Binding-site contacts:
Ligand atom C2 contacts residue ASN603 of chain 1.A at 2.6 Å.
Ligand atom O6 contacts residue THR307 of chain 1.A at 3.4 Å (h-bond).
Ligand atom C1 contacts residue ASN603 of chain 1.A at 1.4 Å.
Ligand atom O7 contacts residue ASN603 of chain 1.A at 3.7 Å.
Ligand atom C3 contacts residue ASN603 of chain 1.A at 3.8 Å.
Ligand atom O6 contacts residue VAL308 of chain 1.A at 3.3 Å (h-bond).
Ligand atom C5 contacts residue GLY601 of chain 1.A at 4.0 Å.
Ligand atom C6 contacts residue GLU309 of chain 1.A at 3.2 Å.
Ligand atom O5 contacts residue ASN603 of chain 1.A at 2.4 Å (h-bond).
Ligand atom O6 contacts residue GLU309 of chain 1.A at 3.8 Å.
Ligand atom O6 contacts residue THR602 of chain 1.A at 4.2 Å.
Ligand atom C5 contacts residue ASN603 of chain 1.A at 3.6 Å.
Ligand atom O4 contacts residue LYS310 of chain 1.A at 4.3 Å.
Ligand atom C7 contacts residue ASN603 of chain 1.A at 3.5 Å.
Ligand atom N2 contacts residue ASN603 of chain 1.A at 3.0 Å (h-bond).
Ligand atom C6 contacts residue VAL308 of chain 1.A at 3.8 Å (hydrophobic).
Ligand atom N2 contacts residue THR604 of chain 1.A at 4.4 Å.
Ligand atom C4 contacts residue ASN603 of chain 1.A at 4.3 Å.

A small-molecule ligand and the protein it binds are described below.
Small molecule (SMILES): CC(=O)N[C@@H]1[C@@H](O)[C@H](O)[C@@H](CO)O[C@H]1O

Sequence of chain 1.A:
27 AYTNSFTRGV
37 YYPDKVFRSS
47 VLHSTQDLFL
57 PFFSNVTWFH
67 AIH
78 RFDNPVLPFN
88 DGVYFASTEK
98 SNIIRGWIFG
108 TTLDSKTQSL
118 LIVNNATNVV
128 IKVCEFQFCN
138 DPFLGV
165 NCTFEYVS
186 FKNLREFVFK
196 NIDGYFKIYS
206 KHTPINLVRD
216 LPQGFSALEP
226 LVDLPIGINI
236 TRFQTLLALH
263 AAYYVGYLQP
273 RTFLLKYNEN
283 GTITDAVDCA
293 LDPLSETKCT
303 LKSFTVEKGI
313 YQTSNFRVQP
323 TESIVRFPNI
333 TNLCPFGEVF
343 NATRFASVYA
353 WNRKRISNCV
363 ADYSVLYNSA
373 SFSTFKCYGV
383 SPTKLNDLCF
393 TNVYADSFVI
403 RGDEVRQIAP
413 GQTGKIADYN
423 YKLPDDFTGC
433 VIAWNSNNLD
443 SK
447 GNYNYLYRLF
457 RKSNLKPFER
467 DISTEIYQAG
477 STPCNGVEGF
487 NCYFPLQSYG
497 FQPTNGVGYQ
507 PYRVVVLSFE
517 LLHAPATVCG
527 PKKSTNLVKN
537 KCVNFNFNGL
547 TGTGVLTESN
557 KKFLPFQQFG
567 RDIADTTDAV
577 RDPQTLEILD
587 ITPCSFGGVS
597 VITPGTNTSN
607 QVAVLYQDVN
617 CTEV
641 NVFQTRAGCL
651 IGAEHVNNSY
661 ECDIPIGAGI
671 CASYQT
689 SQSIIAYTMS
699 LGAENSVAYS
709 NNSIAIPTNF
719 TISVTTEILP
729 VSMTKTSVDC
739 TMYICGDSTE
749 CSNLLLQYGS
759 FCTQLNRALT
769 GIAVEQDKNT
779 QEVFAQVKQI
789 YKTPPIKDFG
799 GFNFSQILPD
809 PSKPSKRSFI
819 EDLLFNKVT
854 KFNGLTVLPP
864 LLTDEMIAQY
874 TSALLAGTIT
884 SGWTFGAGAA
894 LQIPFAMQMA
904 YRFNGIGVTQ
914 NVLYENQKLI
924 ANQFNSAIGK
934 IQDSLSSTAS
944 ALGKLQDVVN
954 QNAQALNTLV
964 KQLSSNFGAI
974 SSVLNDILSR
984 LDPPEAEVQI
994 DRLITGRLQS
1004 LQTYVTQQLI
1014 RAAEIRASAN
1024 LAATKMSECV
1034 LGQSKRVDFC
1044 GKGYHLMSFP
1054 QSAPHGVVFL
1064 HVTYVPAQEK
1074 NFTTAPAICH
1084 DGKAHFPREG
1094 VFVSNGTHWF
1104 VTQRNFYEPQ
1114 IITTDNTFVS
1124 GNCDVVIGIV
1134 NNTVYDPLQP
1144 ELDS